Binding-site contacts:
Ligand atom C22 contacts residue ILE89 of chain 1.A at 3.5 Å (hydrophobic).
Ligand atom F1 contacts residue LEU75 of chain 1.A at 3.3 Å.
Ligand atom N1 contacts residue MET94 of chain 1.A at 3.0 Å (h-bond).
Ligand atom O3 contacts residue VAL34 of chain 1.A at 3.5 Å.
Ligand atom C28 contacts residue GLY97 of chain 1.A at 3.6 Å.
Ligand atom N7 contacts residue MET94 of chain 1.A at 2.9 Å (h-bond).
Ligand atom C17 contacts residue ALA46 of chain 1.A at 3.4 Å (hydrophobic).
Ligand atom C17 contacts residue LEU146 of chain 1.A at 3.6 Å (hydrophobic).
Ligand atom F2 contacts residue LEU75 of chain 1.A at 3.5 Å.
Ligand atom C16 contacts residue THR91 of chain 1.A at 3.5 Å.
Ligand atom C5 contacts residue MET94 of chain 1.A at 3.1 Å (hydrophobic).
Ligand atom O2 contacts residue ASP157 of chain 1.A at 2.8 Å (salt-bridge).
Ligand atom C31 contacts residue MET94 of chain 1.A at 3.5 Å (hydrophobic).
Ligand atom C24 contacts residue GLU63 of chain 1.A at 3.6 Å.
Ligand atom C25 contacts residue ASP157 of chain 1.A at 3.4 Å.
Ligand atom O2 contacts residue ALA156 of chain 1.A at 3.3 Å.
Ligand atom O1 contacts residue THR91 of chain 1.A at 2.5 Å (h-bond).
Ligand atom C5 contacts residue TYR93 of chain 1.A at 3.2 Å (hydrophobic).
Ligand atom C16 contacts residue ALA46 of chain 1.A at 3.5 Å (hydrophobic).
Ligand atom C18 contacts residue ALA46 of chain 1.A at 3.4 Å (hydrophobic).
Ligand atom F4 contacts residue VAL76 of chain 1.A at 3.4 Å.
Ligand atom C23 contacts residue LYS48 of chain 1.A at 3.6 Å.
Ligand atom C9 contacts residue PHE158 of chain 1.A at 3.4 Å (hydrophobic).
Ligand atom F1 contacts residue PHE158 of chain 1.A at 3.2 Å.
Ligand atom C5 contacts residue GLY97 of chain 1.A at 3.6 Å.
Ligand atom C8 contacts residue PHE158 of chain 1.A at 3.5 Å (hydrophobic).
Ligand atom C31 contacts residue GLY97 of chain 1.A at 3.5 Å.
Ligand atom C18 contacts residue LEU146 of chain 1.A at 3.5 Å (hydrophobic).
Ligand atom C22 contacts residue THR91 of chain 1.A at 3.6 Å.
Ligand atom C25 contacts residue GLU63 of chain 1.A at 3.5 Å.
Ligand atom F2 contacts residue ILE155 of chain 1.A at 3.3 Å.
Ligand atom C26 contacts residue GLU63 of chain 1.A at 3.5 Å.
Ligand atom C21 contacts residue VAL34 of chain 1.A at 3.3 Å (hydrophobic).
Ligand atom N3 contacts residue GLU63 of chain 1.A at 2.7 Å (salt-bridge).
Ligand atom C23 contacts residue GLU63 of chain 1.A at 3.1 Å.
Ligand atom C30 contacts residue TYR93 of chain 1.A at 3.3 Å (hydrophobic).
Ligand atom C27 contacts residue THR91 of chain 1.A at 3.3 Å.
Ligand atom F3 contacts residue VAL76 of chain 1.A at 3.6 Å.
Ligand atom N3 contacts residue MET67 of chain 1.A at 3.6 Å.
Ligand atom C7 contacts residue GLU63 of chain 1.A at 3.4 Å.

Sequence of chain 1.A:
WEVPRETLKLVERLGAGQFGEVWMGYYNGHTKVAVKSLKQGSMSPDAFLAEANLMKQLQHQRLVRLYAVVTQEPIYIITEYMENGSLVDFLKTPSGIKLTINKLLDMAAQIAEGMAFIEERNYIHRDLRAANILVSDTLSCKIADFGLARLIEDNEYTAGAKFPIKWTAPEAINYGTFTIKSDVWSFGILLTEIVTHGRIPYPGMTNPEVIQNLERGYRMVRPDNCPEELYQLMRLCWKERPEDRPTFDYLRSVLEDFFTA

This small molecule binds to this protein.
Small molecule (SMILES): COc1nc(Nc2ccc(N3CCNCC3)cc2)ncc1C(=O)Nc1cc(C(=O)Nc2cccc(C(F)(F)F)c2F)ccc1C